Binding-site contacts:
Ligand atom CAA contacts residue ILE233 of chain 1.D at 3.8 Å (hydrophobic).
Ligand atom CAN contacts residue TYR183 of chain 1.D at 3.3 Å (hydrophobic).
Ligand atom CAC contacts residue TYR173 of chain 1.D at 3.8 Å (hydrophobic).
Ligand atom CAP contacts residue NAP1 of chain 1.S at 3.9 Å.
Ligand atom CAL contacts residue NAP1 of chain 1.S at 3.3 Å.
Ligand atom CAG contacts residue VAL227 of chain 1.D at 3.6 Å (hydrophobic).
Ligand atom CAD contacts residue MET186 of chain 1.D at 3.2 Å (hydrophobic).
Ligand atom OAM contacts residue SER223 of chain 1.D at 3.8 Å.
Ligand atom CAO contacts residue NAP1 of chain 1.S at 3.3 Å.
Ligand atom CAK contacts residue TYR173 of chain 1.D at 3.9 Å (hydrophobic).
Ligand atom CAJ contacts residue ALA224 of chain 1.D at 3.7 Å (hydrophobic).
Ligand atom CAC contacts residue PHE230 of chain 1.D at 3.6 Å (hydrophobic).
Ligand atom CAI contacts residue ALA224 of chain 1.D at 3.9 Å (hydrophobic).
Ligand atom CAL contacts residue TYR173 of chain 1.D at 3.6 Å (hydrophobic).
Ligand atom CAA contacts residue TYR183 of chain 1.D at 3.9 Å (hydrophobic).
Ligand atom CAI contacts residue NAP1 of chain 1.S at 3.1 Å.
Ligand atom CAJ contacts residue NAP1 of chain 1.S at 3.3 Å.
Ligand atom CAF contacts residue ALA123 of chain 1.D at 4.1 Å (hydrophobic).
Ligand atom CAE contacts residue VAL227 of chain 1.D at 3.8 Å (hydrophobic).
Ligand atom CAK contacts residue NAP1 of chain 1.S at 3.5 Å.
Ligand atom CAE contacts residue LEU128 of chain 1.D at 3.5 Å (hydrophobic).
Ligand atom CAH contacts residue ALA121 of chain 1.D at 4.0 Å (hydrophobic).
Ligand atom OAM contacts residue NAP1 of chain 1.S at 3.3 Å (h-bond).
Ligand atom CAQ contacts residue NAP1 of chain 1.S at 3.5 Å.
Ligand atom CAK contacts residue TYR183 of chain 1.D at 3.3 Å (hydrophobic).
Ligand atom CAD contacts residue ALA123 of chain 1.D at 3.9 Å (hydrophobic).
Ligand atom CAA contacts residue TYR173 of chain 1.D at 3.6 Å (hydrophobic).
Ligand atom CAH contacts residue NAP1 of chain 1.S at 4.0 Å.
Ligand atom OAB contacts residue TYR183 of chain 1.D at 2.4 Å (h-bond).
Ligand atom CAE contacts residue MET186 of chain 1.D at 3.9 Å (hydrophobic).
Ligand atom CAN contacts residue NAP1 of chain 1.S at 3.5 Å.
Ligand atom CAD contacts residue LEU128 of chain 1.D at 3.8 Å (hydrophobic).
Ligand atom OAB contacts residue LYS190 of chain 1.D at 3.8 Å.
Ligand atom CAF contacts residue PHE122 of chain 1.D at 3.7 Å (hydrophobic).
Ligand atom CAA contacts residue VAL227 of chain 1.D at 3.9 Å (hydrophobic).
Ligand atom CAF contacts residue MET186 of chain 1.D at 3.3 Å (hydrophobic).
Ligand atom OAB contacts residue NAP1 of chain 1.S at 2.6 Å (h-bond).
Ligand atom CAF contacts residue ALA121 of chain 1.D at 3.8 Å (hydrophobic).
Ligand atom CAP contacts residue SER223 of chain 1.D at 3.7 Å.
Ligand atom CAH contacts residue SER223 of chain 1.D at 3.6 Å.

Sequence of chain 1.D:
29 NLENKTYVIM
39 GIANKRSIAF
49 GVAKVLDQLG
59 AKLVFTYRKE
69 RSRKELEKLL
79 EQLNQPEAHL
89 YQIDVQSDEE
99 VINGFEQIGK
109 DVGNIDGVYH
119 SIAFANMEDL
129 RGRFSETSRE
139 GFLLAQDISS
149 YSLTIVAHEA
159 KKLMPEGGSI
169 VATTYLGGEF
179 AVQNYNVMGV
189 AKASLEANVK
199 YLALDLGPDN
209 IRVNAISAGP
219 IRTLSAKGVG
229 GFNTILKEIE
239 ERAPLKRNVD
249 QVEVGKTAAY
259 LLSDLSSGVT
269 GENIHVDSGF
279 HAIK

This small molecule binds to this protein.
Small molecule (SMILES): C=CCc1ccc(Oc2ccccc2)c(O)c1